Sequence of chain 1.B:
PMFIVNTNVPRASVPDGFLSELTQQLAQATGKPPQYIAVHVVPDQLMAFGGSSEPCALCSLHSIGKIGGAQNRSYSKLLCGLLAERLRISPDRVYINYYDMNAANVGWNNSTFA

The protein below binds the small molecule below.
Small molecule (SMILES): S=CNCCc1ccccc1

Binding-site contacts:
Ligand atom C4 contacts residue PHE113 of chain 1.B at 4.4 Å (hydrophobic).
Ligand atom C contacts residue TYR36 of chain 1.B at 4.1 Å (hydrophobic).
Ligand atom C1 contacts residue TYR36 of chain 1.B at 3.6 Å (hydrophobic).
Ligand atom C8 contacts residue HIS62 of chain 1.B at 4.1 Å.
Ligand atom C contacts residue PRO1 of chain 1.B at 1.3 Å (hydrophobic).
Ligand atom C1 contacts residue PRO1 of chain 1.B at 3.6 Å (hydrophobic).
Ligand atom C6 contacts residue HIS62 of chain 1.B at 3.7 Å.
Ligand atom C5 contacts residue ASN97 of chain 1.A at 4.1 Å.
Ligand atom C2 contacts residue ILE64 of chain 1.B at 4.2 Å (hydrophobic).
Ligand atom C7 contacts residue SER63 of chain 1.B at 3.7 Å.
Ligand atom C8 contacts residue PRO1 of chain 1.B at 4.4 Å (hydrophobic).
Ligand atom C8 contacts residue SER63 of chain 1.B at 3.9 Å.
Ligand atom C6 contacts residue MET2 of chain 1.B at 3.7 Å (hydrophobic).
Ligand atom C contacts residue MET2 of chain 1.B at 4.4 Å (hydrophobic).
Ligand atom C5 contacts residue MET2 of chain 1.B at 3.5 Å (hydrophobic).
Ligand atom C1 contacts residue TYR95 of chain 1.A at 3.4 Å (hydrophobic).
Ligand atom C3 contacts residue VAL106 of chain 1.B at 4.1 Å (hydrophobic).
Ligand atom C4 contacts residue VAL106 of chain 1.B at 3.7 Å (hydrophobic).
Ligand atom S contacts residue TYR36 of chain 1.B at 3.8 Å.
Ligand atom C8 contacts residue ILE64 of chain 1.B at 3.7 Å (hydrophobic).
Ligand atom C6 contacts residue VAL106 of chain 1.B at 4.0 Å (hydrophobic).
Ligand atom C7 contacts residue ILE64 of chain 1.B at 4.2 Å (hydrophobic).
Ligand atom N contacts residue TYR36 of chain 1.B at 3.6 Å (h-bond).
Ligand atom C7 contacts residue HIS62 of chain 1.B at 3.6 Å.
Ligand atom C4 contacts residue TYR95 of chain 1.A at 3.7 Å (hydrophobic).
Ligand atom C2 contacts residue TYR95 of chain 1.A at 4.2 Å (hydrophobic).
Ligand atom N contacts residue PRO1 of chain 1.B at 2.4 Å (h-bond).
Ligand atom C6 contacts residue ASN97 of chain 1.A at 3.5 Å.
Ligand atom C2 contacts residue PHE113 of chain 1.B at 3.9 Å (hydrophobic).
Ligand atom N contacts residue MET2 of chain 1.B at 4.1 Å.
Ligand atom S contacts residue PRO1 of chain 1.B at 2.6 Å (h-bond).
Ligand atom C7 contacts residue VAL106 of chain 1.B at 4.1 Å (hydrophobic).
Ligand atom C7 contacts residue MET101 of chain 1.B at 4.2 Å (hydrophobic).
Ligand atom S contacts residue LYS32 of chain 1.B at 3.9 Å.
Ligand atom C5 contacts residue TYR95 of chain 1.A at 3.9 Å (hydrophobic).
Ligand atom N contacts residue TYR95 of chain 1.A at 4.2 Å.
Ligand atom C2 contacts residue PRO1 of chain 1.B at 4.4 Å (hydrophobic).
Ligand atom C7 contacts residue ASN97 of chain 1.A at 4.4 Å.
Ligand atom C5 contacts residue VAL106 of chain 1.B at 3.6 Å (hydrophobic).
Ligand atom C3 contacts residue ILE64 of chain 1.B at 4.3 Å (hydrophobic).

Sequence of chain 1.A:
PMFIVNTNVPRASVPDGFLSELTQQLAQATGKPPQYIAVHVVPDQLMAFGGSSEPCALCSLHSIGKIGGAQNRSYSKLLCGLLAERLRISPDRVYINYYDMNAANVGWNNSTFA